A protein and the small-molecule ligand that binds it are described below.
Small molecule (SMILES): CC(=O)N[C@@H]1[C@@H](O)[C@H](O)[C@@H](CO)O[C@H]1O

Binding-site contacts:
Ligand atom C1 contacts residue ASN654 of chain 1.A at 1.4 Å.
Ligand atom C8 contacts residue HIS652 of chain 1.A at 3.3 Å.
Ligand atom C3 contacts residue ASN654 of chain 1.A at 3.8 Å.
Ligand atom C7 contacts residue ASN654 of chain 1.A at 3.8 Å.
Ligand atom C8 contacts residue VAL653 of chain 1.A at 4.3 Å (hydrophobic).
Ligand atom C8 contacts residue ASN654 of chain 1.A at 4.0 Å.
Ligand atom C5 contacts residue ASN654 of chain 1.A at 3.7 Å.
Ligand atom C2 contacts residue ASN654 of chain 1.A at 2.5 Å.
Ligand atom O5 contacts residue ASN654 of chain 1.A at 2.4 Å (h-bond).
Ligand atom N2 contacts residue ASN654 of chain 1.A at 2.7 Å (h-bond).
Ligand atom C4 contacts residue ASN654 of chain 1.A at 4.2 Å.

Sequence of chain 1.A:
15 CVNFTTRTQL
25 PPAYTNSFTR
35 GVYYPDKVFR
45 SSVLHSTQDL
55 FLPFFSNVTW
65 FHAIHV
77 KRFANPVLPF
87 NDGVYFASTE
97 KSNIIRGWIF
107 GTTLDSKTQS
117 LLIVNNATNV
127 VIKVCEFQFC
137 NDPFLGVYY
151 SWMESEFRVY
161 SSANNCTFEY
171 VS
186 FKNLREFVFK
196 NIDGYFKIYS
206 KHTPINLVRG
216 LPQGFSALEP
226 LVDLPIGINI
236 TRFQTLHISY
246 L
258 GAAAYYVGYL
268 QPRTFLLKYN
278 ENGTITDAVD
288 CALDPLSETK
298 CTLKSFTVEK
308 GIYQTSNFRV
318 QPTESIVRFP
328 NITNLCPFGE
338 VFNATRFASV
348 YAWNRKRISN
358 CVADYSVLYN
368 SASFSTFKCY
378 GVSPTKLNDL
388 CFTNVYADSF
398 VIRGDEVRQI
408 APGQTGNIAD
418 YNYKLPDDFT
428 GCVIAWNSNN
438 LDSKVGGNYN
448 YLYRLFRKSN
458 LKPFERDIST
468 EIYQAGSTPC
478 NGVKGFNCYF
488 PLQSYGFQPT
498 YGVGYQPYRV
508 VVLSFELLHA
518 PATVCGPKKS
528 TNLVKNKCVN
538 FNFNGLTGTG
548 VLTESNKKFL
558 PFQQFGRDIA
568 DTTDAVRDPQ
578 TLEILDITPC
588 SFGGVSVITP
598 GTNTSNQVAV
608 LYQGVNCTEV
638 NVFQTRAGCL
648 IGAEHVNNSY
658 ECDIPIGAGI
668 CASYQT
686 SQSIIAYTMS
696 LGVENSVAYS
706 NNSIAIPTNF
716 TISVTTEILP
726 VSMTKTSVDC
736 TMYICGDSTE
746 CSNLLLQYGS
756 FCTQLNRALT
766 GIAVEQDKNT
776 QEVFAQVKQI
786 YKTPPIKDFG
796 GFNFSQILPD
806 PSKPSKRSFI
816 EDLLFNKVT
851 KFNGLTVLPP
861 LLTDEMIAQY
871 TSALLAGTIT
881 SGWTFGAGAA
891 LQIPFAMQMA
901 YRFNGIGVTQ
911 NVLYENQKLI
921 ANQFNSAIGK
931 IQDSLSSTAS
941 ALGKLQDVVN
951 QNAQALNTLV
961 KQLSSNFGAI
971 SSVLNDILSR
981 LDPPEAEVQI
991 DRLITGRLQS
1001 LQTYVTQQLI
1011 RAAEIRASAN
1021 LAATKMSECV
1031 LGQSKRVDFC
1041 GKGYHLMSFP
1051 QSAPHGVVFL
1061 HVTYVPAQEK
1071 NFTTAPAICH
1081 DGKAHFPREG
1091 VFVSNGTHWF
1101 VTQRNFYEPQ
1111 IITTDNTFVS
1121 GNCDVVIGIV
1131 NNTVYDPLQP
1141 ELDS